Sequence of chain 1.A:
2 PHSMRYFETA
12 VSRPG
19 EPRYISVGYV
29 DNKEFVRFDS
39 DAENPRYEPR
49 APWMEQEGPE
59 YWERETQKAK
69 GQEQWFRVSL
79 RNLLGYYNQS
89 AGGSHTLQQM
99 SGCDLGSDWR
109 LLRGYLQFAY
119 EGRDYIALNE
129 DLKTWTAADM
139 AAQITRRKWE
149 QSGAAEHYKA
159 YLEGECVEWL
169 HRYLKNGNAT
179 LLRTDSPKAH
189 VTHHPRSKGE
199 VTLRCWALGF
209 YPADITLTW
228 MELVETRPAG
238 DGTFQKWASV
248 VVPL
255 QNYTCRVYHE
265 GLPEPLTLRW

Binding-site contacts:
Ligand atom N contacts residue TYR171 of chain 1.A at 2.8 Å (h-bond).
Ligand atom O contacts residue LYS146 of chain 1.A at 3.3 Å (salt-bridge).
Ligand atom CB contacts residue GLU63 of chain 1.A at 3.5 Å.
Ligand atom CB contacts residue TRP167 of chain 1.A at 3.5 Å (hydrophobic).
Ligand atom O contacts residue TYR84 of chain 1.A at 3.3 Å (h-bond).
Ligand atom O contacts residue HIS155 of chain 1.A at 2.6 Å (h-bond).
Ligand atom O contacts residue ASN80 of chain 1.A at 3.0 Å (h-bond).
Ligand atom O contacts residue TYR159 of chain 1.A at 2.5 Å (h-bond).
Ligand atom CG contacts residue GLN70 of chain 1.A at 3.2 Å.
Ligand atom NE2 contacts residue TRP73 of chain 1.A at 3.5 Å.
Ligand atom CA contacts residue TRP73 of chain 1.A at 3.5 Å (hydrophobic).
Ligand atom O contacts residue LYS146 of chain 1.A at 3.0 Å (salt-bridge).
Ligand atom N contacts residue GLU63 of chain 1.A at 2.9 Å (salt-bridge).
Ligand atom C contacts residue TYR84 of chain 1.A at 3.6 Å (hydrophobic).
Ligand atom ND2 contacts residue TYR156 of chain 1.A at 3.4 Å.
Ligand atom CD2 contacts residue TRP73 of chain 1.A at 3.3 Å (hydrophobic).
Ligand atom O contacts residue TRP147 of chain 1.A at 3.4 Å.
Ligand atom N contacts residue GLN70 of chain 1.A at 3.1 Å (h-bond).
Ligand atom N contacts residue TYR7 of chain 1.A at 3.0 Å (h-bond).
Ligand atom C contacts residue TRP73 of chain 1.A at 3.5 Å (hydrophobic).
Ligand atom CG contacts residue GLU63 of chain 1.A at 3.4 Å.
Ligand atom O contacts residue LYS66 of chain 1.A at 2.9 Å (salt-bridge).
Ligand atom O contacts residue TRP73 of chain 1.A at 3.0 Å (h-bond).
Ligand atom CB contacts residue TRP147 of chain 1.A at 3.6 Å (hydrophobic).
Ligand atom N contacts residue SER77 of chain 1.A at 3.2 Å (h-bond).
Ligand atom O contacts residue GLN70 of chain 1.A at 3.4 Å.
Ligand atom CG contacts residue LYS66 of chain 1.A at 3.3 Å.
Ligand atom CA contacts residue GLU63 of chain 1.A at 3.5 Å.
Ligand atom OD1 contacts residue GLN70 of chain 1.A at 3.0 Å (h-bond).
Ligand atom O contacts residue TRP147 of chain 1.A at 2.7 Å (h-bond).
Ligand atom ND2 contacts residue GLN97 of chain 1.A at 3.3 Å (h-bond).
Ligand atom CB contacts residue TYR156 of chain 1.A at 3.4 Å (hydrophobic).
Ligand atom OD1 contacts residue GLN97 of chain 1.A at 2.8 Å (h-bond).
Ligand atom OXT contacts residue TYR84 of chain 1.A at 3.0 Å (h-bond).
Ligand atom OG contacts residue GLU63 of chain 1.A at 2.9 Å (salt-bridge).
Ligand atom CB contacts residue TRP73 of chain 1.A at 3.5 Å (hydrophobic).
Ligand atom OXT contacts residue THR143 of chain 1.A at 2.7 Å (h-bond).
Ligand atom CB contacts residue GLN70 of chain 1.A at 3.5 Å.
Ligand atom N contacts residue TYR156 of chain 1.A at 3.2 Å (h-bond).
Ligand atom O contacts residue TRP73 of chain 1.A at 3.2 Å (h-bond).

The protein below binds the small molecule below.
Small molecule (SMILES): CC[C@H](N)C(=O)N[C@@H](CO)C(=O)N[C@@H](CC(C)C)C(=O)N[C@@H](CO)C(=O)N[C@@H](CC(N)=O)C(=O)NCC(=O)N1CCC[C@H]1C(=O)N[C@@H](CC1=NC=NC1)C(=O)N[C@@H](CC(C)C)C(=O)O